Binding-site contacts:
Ligand atom O2 contacts residue ASN255 of chain 1.B at 4.0 Å.
Ligand atom N9 contacts residue ARG177 of chain 1.B at 4.1 Å.
Ligand atom C2 contacts residue PHE160 of chain 1.B at 3.6 Å (hydrophobic).
Ligand atom N9 contacts residue PHE160 of chain 1.B at 3.5 Å.
Ligand atom N7 contacts residue ALA57 of chain 2.B at 3.5 Å.
Ligand atom N9 contacts residue LEU171 of chain 1.B at 3.9 Å.
Ligand atom C2 contacts residue ARG177 of chain 1.B at 3.5 Å.
Ligand atom N9 contacts residue THR58 of chain 2.B at 3.9 Å.
Ligand atom N8 contacts residue PHE160 of chain 1.B at 3.6 Å.
Ligand atom N7 contacts residue THR58 of chain 2.B at 2.8 Å (h-bond).
Ligand atom N8 contacts residue ASP59 of chain 2.B at 3.8 Å.
Ligand atom O6 contacts residue ILE55 of chain 2.B at 3.4 Å.
Ligand atom C6 contacts residue GLN229 of chain 1.B at 3.8 Å.
Ligand atom O2 contacts residue VAL228 of chain 1.B at 2.9 Å (h-bond).
Ligand atom O6 contacts residue GLN229 of chain 1.B at 2.9 Å (h-bond).
Ligand atom C5 contacts residue THR58 of chain 2.B at 3.9 Å.
Ligand atom C4 contacts residue ASN255 of chain 1.B at 3.9 Å.
Ligand atom N3 contacts residue ARG177 of chain 1.B at 3.0 Å (salt-bridge).
Ligand atom O2 contacts residue PHE160 of chain 1.B at 3.9 Å.
Ligand atom O6 contacts residue TYR9 of chain 2.B at 3.8 Å.
Ligand atom C4 contacts residue PHE160 of chain 1.B at 3.3 Å (hydrophobic).
Ligand atom O6 contacts residue PHE160 of chain 1.B at 3.8 Å.
Ligand atom N1 contacts residue PHE160 of chain 1.B at 3.5 Å.
Ligand atom N7 contacts residue PHE160 of chain 1.B at 3.5 Å.
Ligand atom C2 contacts residue ASN255 of chain 1.B at 3.9 Å.
Ligand atom C2 contacts residue VAL228 of chain 1.B at 3.9 Å (hydrophobic).
Ligand atom N8 contacts residue LEU171 of chain 1.B at 3.7 Å.
Ligand atom C2 contacts residue GLN229 of chain 1.B at 3.9 Å.
Ligand atom C5 contacts residue PHE160 of chain 1.B at 3.3 Å (hydrophobic).
Ligand atom N3 contacts residue ASN255 of chain 1.B at 3.3 Å (h-bond).
Ligand atom N3 contacts residue PHE160 of chain 1.B at 3.6 Å.
Ligand atom N8 contacts residue THR58 of chain 2.B at 3.2 Å (h-bond).
Ligand atom O6 contacts residue THR58 of chain 2.B at 3.8 Å.
Ligand atom C4 contacts residue ARG177 of chain 1.B at 3.8 Å.
Ligand atom O2 contacts residue GLN229 of chain 1.B at 3.8 Å.
Ligand atom O2 contacts residue SER227 of chain 1.B at 3.5 Å.
Ligand atom N8 contacts residue ALA57 of chain 2.B at 3.8 Å.
Ligand atom N1 contacts residue GLN229 of chain 1.B at 3.0 Å (h-bond).
Ligand atom C6 contacts residue PHE160 of chain 1.B at 3.4 Å (hydrophobic).
Ligand atom O2 contacts residue ARG177 of chain 1.B at 2.8 Å (salt-bridge).

A protein and the small-molecule ligand that binds it are described below.
Small molecule (SMILES): O=c1[nH]c(=O)c2nn[nH]c2[nH]1

Sequence of chain 2.B:
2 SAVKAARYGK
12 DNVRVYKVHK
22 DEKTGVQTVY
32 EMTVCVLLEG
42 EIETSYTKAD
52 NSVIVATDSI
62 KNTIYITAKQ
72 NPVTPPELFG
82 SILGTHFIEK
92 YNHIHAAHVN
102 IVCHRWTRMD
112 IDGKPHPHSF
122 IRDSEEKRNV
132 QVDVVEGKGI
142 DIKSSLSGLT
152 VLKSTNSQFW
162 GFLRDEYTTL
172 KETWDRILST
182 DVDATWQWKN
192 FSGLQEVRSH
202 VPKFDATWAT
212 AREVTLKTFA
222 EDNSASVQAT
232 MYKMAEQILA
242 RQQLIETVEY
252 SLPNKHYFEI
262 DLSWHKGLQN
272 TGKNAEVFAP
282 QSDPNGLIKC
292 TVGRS

Sequence of chain 1.B:
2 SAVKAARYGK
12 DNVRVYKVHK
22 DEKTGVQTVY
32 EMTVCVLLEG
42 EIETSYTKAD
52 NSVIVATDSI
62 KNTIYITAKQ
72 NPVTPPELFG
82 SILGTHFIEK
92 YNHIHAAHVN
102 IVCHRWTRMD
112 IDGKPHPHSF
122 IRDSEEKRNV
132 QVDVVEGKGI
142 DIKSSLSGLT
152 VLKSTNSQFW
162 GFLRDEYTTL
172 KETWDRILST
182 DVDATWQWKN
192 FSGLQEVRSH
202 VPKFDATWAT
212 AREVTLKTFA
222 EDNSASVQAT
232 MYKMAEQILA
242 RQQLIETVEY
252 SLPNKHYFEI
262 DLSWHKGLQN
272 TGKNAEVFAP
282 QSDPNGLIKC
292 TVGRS